Sequence of chain 1.A:
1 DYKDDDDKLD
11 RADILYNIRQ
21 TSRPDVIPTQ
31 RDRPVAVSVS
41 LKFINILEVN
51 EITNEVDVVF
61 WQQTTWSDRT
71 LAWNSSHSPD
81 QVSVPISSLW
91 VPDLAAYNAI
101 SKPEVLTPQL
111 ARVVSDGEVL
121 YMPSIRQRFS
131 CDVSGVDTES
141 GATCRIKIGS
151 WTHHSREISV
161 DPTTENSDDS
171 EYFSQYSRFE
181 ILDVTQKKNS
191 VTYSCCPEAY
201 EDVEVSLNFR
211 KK

This small molecule binds to this protein.
Small molecule (SMILES): Nc1nc(-c2ccsc2)cc(N(Cc2ccccn2)Cc2ccccn2)n1

Binding-site contacts:
Ligand atom C10 contacts residue ARG112 of chain 1.A at 3.7 Å.
Ligand atom N01 contacts residue CYS195 of chain 1.E at 3.7 Å.
Ligand atom C04 contacts residue MET122 of chain 1.A at 3.5 Å (hydrophobic).
Ligand atom C08 contacts residue THR152 of chain 1.E at 3.8 Å.
Ligand atom C16 contacts residue TRP151 of chain 1.E at 3.1 Å (hydrophobic).
Ligand atom C19 contacts residue THR64 of chain 1.A at 3.7 Å.
Ligand atom N03 contacts residue TYR172 of chain 1.A at 2.9 Å (h-bond).
Ligand atom C13 contacts residue TYR200 of chain 1.E at 3.7 Å (hydrophobic).
Ligand atom N01 contacts residue GLN63 of chain 1.A at 2.8 Å (h-bond).
Ligand atom C07 contacts residue TRP151 of chain 1.E at 3.3 Å (hydrophobic).
Ligand atom N02 contacts residue MET122 of chain 1.A at 3.6 Å.
Ligand atom C01 contacts residue MET122 of chain 1.A at 3.6 Å (hydrophobic).
Ligand atom N01 contacts residue MET122 of chain 1.A at 3.3 Å (h-bond).
Ligand atom C14 contacts residue TYR193 of chain 1.E at 3.8 Å (hydrophobic).
Ligand atom S01 contacts residue THR65 of chain 1.A at 3.4 Å.
Ligand atom N05 contacts residue TRP151 of chain 1.E at 3.2 Å (h-bond).
Ligand atom C04 contacts residue CYS195 of chain 1.E at 3.7 Å (hydrophobic).
Ligand atom C16 contacts residue MET122 of chain 1.A at 3.6 Å (hydrophobic).
Ligand atom N03 contacts residue CYS195 of chain 1.E at 3.6 Å (h-bond).
Ligand atom C01 contacts residue CYS196 of chain 1.E at 3.7 Å (hydrophobic).
Ligand atom C19 contacts residue LEU120 of chain 1.A at 3.6 Å (hydrophobic).
Ligand atom C03 contacts residue MET122 of chain 1.A at 3.7 Å (hydrophobic).
Ligand atom N06 contacts residue MET122 of chain 1.A at 3.4 Å.
Ligand atom C13 contacts residue TYR193 of chain 1.E at 3.7 Å (hydrophobic).
Ligand atom S01 contacts residue GLN63 of chain 1.A at 3.7 Å.
Ligand atom N01 contacts residue CYS196 of chain 1.E at 3.5 Å (h-bond).
Ligand atom C11 contacts residue TYR200 of chain 1.E at 3.3 Å (hydrophobic).
Ligand atom C17 contacts residue GLN63 of chain 1.A at 3.7 Å.
Ligand atom N05 contacts residue MET122 of chain 1.A at 3.8 Å.
Ligand atom C01 contacts residue GLN63 of chain 1.A at 3.7 Å.
Ligand atom C19 contacts residue THR65 of chain 1.A at 3.4 Å.
Ligand atom C04 contacts residue GLN63 of chain 1.A at 3.6 Å.
Ligand atom C08 contacts residue MET122 of chain 1.A at 3.8 Å (hydrophobic).
Ligand atom C04 contacts residue CYS196 of chain 1.E at 3.6 Å (hydrophobic).
Ligand atom C09 contacts residue LEU120 of chain 1.A at 3.5 Å (hydrophobic).
Ligand atom C15 contacts residue TRP151 of chain 1.E at 3.6 Å (hydrophobic).
Ligand atom C20 contacts residue GLN63 of chain 1.A at 3.3 Å.
Ligand atom N06 contacts residue TRP151 of chain 1.E at 3.2 Å (h-bond).
Ligand atom N03 contacts residue GLN63 of chain 1.A at 3.5 Å (h-bond).
Ligand atom C05 contacts residue TYR200 of chain 1.E at 3.4 Å (hydrophobic).

Sequence of chain 1.E:
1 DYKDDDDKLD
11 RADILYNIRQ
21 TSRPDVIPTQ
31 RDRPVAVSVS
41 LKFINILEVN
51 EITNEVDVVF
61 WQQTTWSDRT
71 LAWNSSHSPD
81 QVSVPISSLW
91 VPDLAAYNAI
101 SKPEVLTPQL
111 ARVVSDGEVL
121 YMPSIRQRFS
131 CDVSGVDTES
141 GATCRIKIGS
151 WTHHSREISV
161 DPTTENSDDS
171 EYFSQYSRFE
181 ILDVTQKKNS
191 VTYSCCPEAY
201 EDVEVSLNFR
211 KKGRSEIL